A small-molecule ligand and the protein it binds are described below.
Small molecule (SMILES): CC(=O)N[C@H]1[C@H](O[C@H]2[C@H](O)[C@@H](NC(C)=O)CO[C@@H]2CO)O[C@H](CO)[C@@H](O)[C@@H]1O

Binding-site contacts:
Ligand atom C8 contacts residue ASP190 of chain 1.C at 4.2 Å.
Ligand atom C3 contacts residue ASN192 of chain 1.C at 3.8 Å.
Ligand atom N2 contacts residue ASN192 of chain 1.C at 2.8 Å (h-bond).
Ligand atom C1 contacts residue ASN192 of chain 1.C at 1.4 Å.
Ligand atom C6 contacts residue GLN354 of chain 1.C at 3.6 Å.
Ligand atom C7 contacts residue ARG137 of chain 1.C at 4.0 Å.
Ligand atom C8 contacts residue TYR209 of chain 1.C at 4.5 Å (hydrophobic).
Ligand atom C2 contacts residue ASN192 of chain 1.C at 2.4 Å.
Ligand atom O7 contacts residue ARG137 of chain 1.C at 3.8 Å.
Ligand atom N2 contacts residue ASN364 of chain 1.C at 4.4 Å.
Ligand atom O7 contacts residue ASN192 of chain 1.C at 4.2 Å.
Ligand atom C4 contacts residue ASN192 of chain 1.C at 4.2 Å.
Ligand atom N2 contacts residue GLN354 of chain 1.C at 4.3 Å.
Ligand atom C1 contacts residue ASN364 of chain 1.C at 4.2 Å.
Ligand atom C2 contacts residue ASN364 of chain 1.C at 4.2 Å.
Ligand atom O7 contacts residue ASN364 of chain 1.C at 4.0 Å.
Ligand atom O5 contacts residue ASN192 of chain 1.C at 2.4 Å (h-bond).
Ligand atom C5 contacts residue ASN192 of chain 1.C at 3.7 Å.
Ligand atom C7 contacts residue ASN192 of chain 1.C at 3.7 Å.
Ligand atom O6 contacts residue GLN354 of chain 1.C at 3.6 Å.
Ligand atom C7 contacts residue LEU191 of chain 1.C at 4.4 Å (hydrophobic).
Ligand atom C8 contacts residue LEU191 of chain 1.C at 3.7 Å (hydrophobic).
Ligand atom C8 contacts residue ARG137 of chain 1.C at 3.4 Å.
Ligand atom N2 contacts residue ASP190 of chain 1.C at 4.1 Å.
Ligand atom N2 contacts residue LEU191 of chain 1.C at 4.2 Å.
Ligand atom C7 contacts residue ASN364 of chain 1.C at 4.3 Å.

Sequence of chain 1.C:
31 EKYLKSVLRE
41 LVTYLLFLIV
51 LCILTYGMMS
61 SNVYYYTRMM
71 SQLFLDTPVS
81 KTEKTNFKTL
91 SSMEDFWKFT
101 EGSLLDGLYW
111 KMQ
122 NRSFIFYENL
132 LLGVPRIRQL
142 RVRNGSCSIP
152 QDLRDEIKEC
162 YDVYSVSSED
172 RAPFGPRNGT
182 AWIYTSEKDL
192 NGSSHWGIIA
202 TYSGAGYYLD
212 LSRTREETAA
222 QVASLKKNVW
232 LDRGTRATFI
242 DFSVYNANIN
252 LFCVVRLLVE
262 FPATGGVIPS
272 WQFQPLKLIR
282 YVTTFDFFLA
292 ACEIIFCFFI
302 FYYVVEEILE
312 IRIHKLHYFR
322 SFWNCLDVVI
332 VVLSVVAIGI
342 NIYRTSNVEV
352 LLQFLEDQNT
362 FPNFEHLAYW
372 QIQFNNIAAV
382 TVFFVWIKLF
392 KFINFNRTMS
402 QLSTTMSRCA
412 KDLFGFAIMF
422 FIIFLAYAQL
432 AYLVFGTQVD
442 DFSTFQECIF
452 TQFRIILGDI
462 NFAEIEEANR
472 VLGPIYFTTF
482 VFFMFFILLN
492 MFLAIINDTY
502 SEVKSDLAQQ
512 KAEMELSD